This small molecule binds to this protein.
Small molecule (SMILES): CSCC[C@@H](N)C(=O)O

Sequence of chain 1.E:
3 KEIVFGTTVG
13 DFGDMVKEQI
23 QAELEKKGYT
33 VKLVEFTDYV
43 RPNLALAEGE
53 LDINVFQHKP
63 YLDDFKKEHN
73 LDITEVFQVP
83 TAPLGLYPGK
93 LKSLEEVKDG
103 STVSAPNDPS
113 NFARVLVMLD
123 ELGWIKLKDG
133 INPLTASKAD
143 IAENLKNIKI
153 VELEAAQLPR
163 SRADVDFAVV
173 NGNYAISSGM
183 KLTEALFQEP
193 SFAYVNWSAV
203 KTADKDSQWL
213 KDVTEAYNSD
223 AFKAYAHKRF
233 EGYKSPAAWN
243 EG

Binding-site contacts:
Ligand atom O contacts residue TYR196 of chain 1.E at 3.8 Å.
Ligand atom N contacts residue ASN175 of chain 1.E at 4.0 Å.
Ligand atom CE contacts residue TYR41 of chain 1.E at 3.7 Å (hydrophobic).
Ligand atom N contacts residue ASN198 of chain 1.E at 2.6 Å (h-bond).
Ligand atom C contacts residue ASN173 of chain 1.E at 4.1 Å.
Ligand atom SD contacts residue GLN59 of chain 1.E at 3.8 Å.
Ligand atom CA contacts residue TYR41 of chain 1.E at 4.5 Å (hydrophobic).
Ligand atom OXT contacts residue ARG116 of chain 1.E at 3.0 Å (salt-bridge).
Ligand atom OXT contacts residue HIS60 of chain 1.E at 4.3 Å.
Ligand atom SD contacts residue TYR63 of chain 1.E at 3.6 Å.
Ligand atom SD contacts residue HIS60 of chain 1.E at 3.5 Å (h-bond).
Ligand atom CG contacts residue TYR41 of chain 1.E at 3.6 Å (hydrophobic).
Ligand atom C contacts residue ASN198 of chain 1.E at 3.7 Å.
Ligand atom O contacts residue ASN198 of chain 1.E at 2.8 Å (h-bond).
Ligand atom CB contacts residue ASN175 of chain 1.E at 3.9 Å.
Ligand atom CA contacts residue PHE58 of chain 1.E at 3.6 Å (hydrophobic).
Ligand atom CE contacts residue GLN59 of chain 1.E at 3.5 Å.
Ligand atom CG contacts residue ASN173 of chain 1.E at 3.7 Å.
Ligand atom CB contacts residue TYR41 of chain 1.E at 3.2 Å (hydrophobic).
Ligand atom CB contacts residue PHE58 of chain 1.E at 3.6 Å (hydrophobic).
Ligand atom CG contacts residue ASN113 of chain 1.E at 3.5 Å.
Ligand atom CA contacts residue GLN59 of chain 1.E at 4.4 Å.
Ligand atom CE contacts residue TYR63 of chain 1.E at 3.5 Å (hydrophobic).
Ligand atom CG contacts residue HIS60 of chain 1.E at 3.8 Å.
Ligand atom CA contacts residue HIS60 of chain 1.E at 4.2 Å.
Ligand atom CB contacts residue ASN173 of chain 1.E at 3.9 Å.
Ligand atom CE contacts residue PHE58 of chain 1.E at 3.8 Å (hydrophobic).
Ligand atom N contacts residue PHE14 of chain 1.E at 4.0 Å.
Ligand atom CA contacts residue ASN198 of chain 1.E at 3.3 Å.
Ligand atom C contacts residue ARG116 of chain 1.E at 3.6 Å.
Ligand atom O contacts residue HIS60 of chain 1.E at 3.7 Å.
Ligand atom O contacts residue ARG116 of chain 1.E at 3.8 Å.
Ligand atom SD contacts residue ASN113 of chain 1.E at 3.6 Å.
Ligand atom CA contacts residue ASN175 of chain 1.E at 4.5 Å.
Ligand atom C contacts residue HIS60 of chain 1.E at 3.8 Å.
Ligand atom OXT contacts residue ASN173 of chain 1.E at 3.0 Å (h-bond).
Ligand atom OXT contacts residue ASN113 of chain 1.E at 4.2 Å.
Ligand atom SD contacts residue PHE58 of chain 1.E at 4.3 Å.
Ligand atom O contacts residue THR83 of chain 1.E at 3.8 Å.
Ligand atom N contacts residue PHE58 of chain 1.E at 3.2 Å (h-bond).